A small-molecule ligand and the protein it binds are described below.
Small molecule (SMILES): OC[C@H]1O[C@H](O)[C@H](F)[C@@H](O)[C@@H]1O

Binding-site contacts:
Ligand atom O4 contacts residue GLN34 of chain 1.B at 2.9 Å (h-bond).
Ligand atom O5 contacts residue GLU391 of chain 1.B at 2.4 Å (salt-bridge).
Ligand atom C3 contacts residue TRP438 of chain 1.B at 3.6 Å (hydrophobic).
Ligand atom O3 contacts residue TRP446 of chain 1.B at 2.9 Å (h-bond).
Ligand atom O4 contacts residue GLU445 of chain 1.B at 2.5 Å (salt-bridge).
Ligand atom O6 contacts residue TRP363 of chain 1.B at 3.7 Å.
Ligand atom O4 contacts residue TRP446 of chain 1.B at 3.7 Å.
Ligand atom F2 contacts residue HIS135 of chain 1.B at 3.1 Å.
Ligand atom O5 contacts residue TYR320 of chain 1.B at 3.0 Å (h-bond).
Ligand atom C5 contacts residue GLU391 of chain 1.B at 3.0 Å.
Ligand atom C4 contacts residue GLN34 of chain 1.B at 4.0 Å.
Ligand atom O3 contacts residue TRP438 of chain 1.B at 3.8 Å.
Ligand atom C1 contacts residue TYR320 of chain 1.B at 3.6 Å (hydrophobic).
Ligand atom C2 contacts residue GLN181 of chain 1.B at 3.8 Å.
Ligand atom C4 contacts residue TRP446 of chain 1.B at 3.8 Å (hydrophobic).
Ligand atom C4 contacts residue TRP438 of chain 1.B at 3.8 Å (hydrophobic).
Ligand atom O3 contacts residue HIS135 of chain 1.B at 2.9 Å (h-bond).
Ligand atom F2 contacts residue GLU391 of chain 1.B at 2.6 Å.
Ligand atom C5 contacts residue TYR320 of chain 1.B at 3.2 Å (hydrophobic).
Ligand atom C1 contacts residue GLN181 of chain 1.B at 3.7 Å.
Ligand atom F2 contacts residue ASN180 of chain 1.B at 3.0 Å.
Ligand atom C3 contacts residue GLU391 of chain 1.B at 3.0 Å.
Ligand atom C6 contacts residue TYR320 of chain 1.B at 3.4 Å (hydrophobic).
Ligand atom C3 contacts residue GLN34 of chain 1.B at 3.7 Å.
Ligand atom C6 contacts residue PHE454 of chain 1.B at 3.6 Å (hydrophobic).
Ligand atom C1 contacts residue GOL1 of chain 1.M at 3.8 Å.
Ligand atom C5 contacts residue TRP438 of chain 1.B at 3.7 Å (hydrophobic).
Ligand atom C2 contacts residue HIS135 of chain 1.B at 3.9 Å.
Ligand atom C1 contacts residue GLU391 of chain 1.B at 1.5 Å.
Ligand atom C6 contacts residue GLU445 of chain 1.B at 3.3 Å.
Ligand atom O6 contacts residue GLU445 of chain 1.B at 2.5 Å (salt-bridge).
Ligand atom O3 contacts residue GLN34 of chain 1.B at 2.6 Å (h-bond).
Ligand atom O4 contacts residue TRP438 of chain 1.B at 3.1 Å.
Ligand atom C4 contacts residue GLU391 of chain 1.B at 3.6 Å.
Ligand atom F2 contacts residue GLN181 of chain 1.B at 3.9 Å.
Ligand atom C3 contacts residue TRP446 of chain 1.B at 3.9 Å (hydrophobic).
Ligand atom C3 contacts residue HIS135 of chain 1.B at 3.8 Å.
Ligand atom O5 contacts residue GOL1 of chain 1.M at 3.4 Å.
Ligand atom C4 contacts residue GLU445 of chain 1.B at 3.6 Å.
Ligand atom C2 contacts residue GLU391 of chain 1.B at 2.4 Å.

Sequence of chain 1.B:
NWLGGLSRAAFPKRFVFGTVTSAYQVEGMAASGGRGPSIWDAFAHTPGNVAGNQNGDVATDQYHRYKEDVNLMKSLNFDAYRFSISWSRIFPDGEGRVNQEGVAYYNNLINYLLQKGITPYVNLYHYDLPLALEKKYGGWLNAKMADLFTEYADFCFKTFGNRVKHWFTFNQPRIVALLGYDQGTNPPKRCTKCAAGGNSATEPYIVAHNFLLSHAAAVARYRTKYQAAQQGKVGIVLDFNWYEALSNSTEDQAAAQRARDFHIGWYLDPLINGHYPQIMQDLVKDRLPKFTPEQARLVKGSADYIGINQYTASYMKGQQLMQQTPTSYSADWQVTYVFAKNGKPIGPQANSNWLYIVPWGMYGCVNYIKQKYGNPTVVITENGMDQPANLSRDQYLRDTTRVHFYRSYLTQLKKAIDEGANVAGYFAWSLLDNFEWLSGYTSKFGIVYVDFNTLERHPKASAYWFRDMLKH